Binding-site contacts:
Ligand atom C5 contacts residue SER346 of chain 1.A at 4.1 Å.
Ligand atom O7 contacts residue ALA342 of chain 1.A at 4.3 Å.
Ligand atom O2 contacts residue SER346 of chain 1.A at 3.4 Å (h-bond).
Ligand atom O7 contacts residue LEU352 of chain 1.A at 3.3 Å (h-bond).
Ligand atom C1 contacts residue GLY344 of chain 1.A at 4.0 Å.
Ligand atom N2 contacts residue GLY344 of chain 1.A at 3.9 Å.
Ligand atom C3 contacts residue GLY344 of chain 1.A at 3.9 Å.
Ligand atom C2 contacts residue ASN349 of chain 1.A at 2.4 Å.
Ligand atom O3 contacts residue GLU357 of chain 1.A at 4.3 Å.
Ligand atom C7 contacts residue GLY344 of chain 1.A at 3.7 Å.
Ligand atom C5 contacts residue ASN349 of chain 1.A at 3.6 Å.
Ligand atom O4 contacts residue GLY344 of chain 1.A at 4.1 Å.
Ligand atom N2 contacts residue ASN349 of chain 1.A at 2.9 Å (h-bond).
Ligand atom C8 contacts residue GLY344 of chain 1.A at 4.0 Å.
Ligand atom O7 contacts residue PRO343 of chain 1.A at 3.6 Å.
Ligand atom C2 contacts residue GLY344 of chain 1.A at 4.1 Å.
Ligand atom C7 contacts residue LEU352 of chain 1.A at 4.2 Å (hydrophobic).
Ligand atom C6 contacts residue SER346 of chain 1.A at 4.2 Å.
Ligand atom C7 contacts residue ASN349 of chain 1.A at 3.7 Å.
Ligand atom O5 contacts residue ASN349 of chain 1.A at 2.2 Å (h-bond).
Ligand atom C5 contacts residue PHE345 of chain 1.A at 4.4 Å (hydrophobic).
Ligand atom C8 contacts residue PHE345 of chain 1.A at 4.0 Å (hydrophobic).
Ligand atom C1 contacts residue SER346 of chain 1.A at 4.3 Å.
Ligand atom O3 contacts residue GLY344 of chain 1.A at 4.3 Å.
Ligand atom C1 contacts residue ASN349 of chain 1.A at 1.4 Å.
Ligand atom C4 contacts residue ASN349 of chain 1.A at 4.2 Å.
Ligand atom C8 contacts residue ALA342 of chain 1.A at 3.8 Å (hydrophobic).
Ligand atom C8 contacts residue ASN349 of chain 1.A at 4.0 Å.
Ligand atom O7 contacts residue GLY344 of chain 1.A at 2.9 Å (h-bond).
Ligand atom C7 contacts residue PRO343 of chain 1.A at 4.5 Å (hydrophobic).
Ligand atom O6 contacts residue ASN349 of chain 1.A at 4.3 Å.
Ligand atom O5 contacts residue SER346 of chain 1.A at 3.8 Å.
Ligand atom C3 contacts residue ASN349 of chain 1.A at 3.7 Å.

Sequence of chain 1.A:
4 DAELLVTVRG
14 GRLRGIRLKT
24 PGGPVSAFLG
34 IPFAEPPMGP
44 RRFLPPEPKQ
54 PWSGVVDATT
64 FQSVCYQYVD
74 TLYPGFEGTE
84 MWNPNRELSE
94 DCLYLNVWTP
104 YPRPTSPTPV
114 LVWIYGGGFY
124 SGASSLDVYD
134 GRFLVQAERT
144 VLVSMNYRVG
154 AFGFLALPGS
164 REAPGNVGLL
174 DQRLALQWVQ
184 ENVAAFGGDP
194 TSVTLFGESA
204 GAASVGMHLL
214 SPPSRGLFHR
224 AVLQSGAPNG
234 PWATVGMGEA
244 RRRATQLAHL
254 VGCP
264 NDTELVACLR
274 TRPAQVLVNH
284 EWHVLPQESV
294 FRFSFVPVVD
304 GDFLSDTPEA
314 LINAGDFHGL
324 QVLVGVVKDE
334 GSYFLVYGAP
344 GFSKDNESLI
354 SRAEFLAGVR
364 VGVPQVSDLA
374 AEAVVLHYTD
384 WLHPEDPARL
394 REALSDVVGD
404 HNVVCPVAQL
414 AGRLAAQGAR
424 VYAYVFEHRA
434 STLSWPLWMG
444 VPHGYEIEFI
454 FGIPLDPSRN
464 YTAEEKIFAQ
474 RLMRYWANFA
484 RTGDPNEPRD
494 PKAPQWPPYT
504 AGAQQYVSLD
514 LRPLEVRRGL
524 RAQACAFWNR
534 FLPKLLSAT

A small-molecule ligand and the protein it binds are described below.
Small molecule (SMILES): CC(=O)N[C@H]1[C@H](O[C@H]2[C@H](O)[C@@H](NC(C)=O)CO[C@@H]2CO[C@@H]2O[C@@H](C)[C@@H](O)[C@@H](O)[C@@H]2O)O[C@H](CO)[C@@H](O)[C@@H]1O